Sequence of chain 1.A:
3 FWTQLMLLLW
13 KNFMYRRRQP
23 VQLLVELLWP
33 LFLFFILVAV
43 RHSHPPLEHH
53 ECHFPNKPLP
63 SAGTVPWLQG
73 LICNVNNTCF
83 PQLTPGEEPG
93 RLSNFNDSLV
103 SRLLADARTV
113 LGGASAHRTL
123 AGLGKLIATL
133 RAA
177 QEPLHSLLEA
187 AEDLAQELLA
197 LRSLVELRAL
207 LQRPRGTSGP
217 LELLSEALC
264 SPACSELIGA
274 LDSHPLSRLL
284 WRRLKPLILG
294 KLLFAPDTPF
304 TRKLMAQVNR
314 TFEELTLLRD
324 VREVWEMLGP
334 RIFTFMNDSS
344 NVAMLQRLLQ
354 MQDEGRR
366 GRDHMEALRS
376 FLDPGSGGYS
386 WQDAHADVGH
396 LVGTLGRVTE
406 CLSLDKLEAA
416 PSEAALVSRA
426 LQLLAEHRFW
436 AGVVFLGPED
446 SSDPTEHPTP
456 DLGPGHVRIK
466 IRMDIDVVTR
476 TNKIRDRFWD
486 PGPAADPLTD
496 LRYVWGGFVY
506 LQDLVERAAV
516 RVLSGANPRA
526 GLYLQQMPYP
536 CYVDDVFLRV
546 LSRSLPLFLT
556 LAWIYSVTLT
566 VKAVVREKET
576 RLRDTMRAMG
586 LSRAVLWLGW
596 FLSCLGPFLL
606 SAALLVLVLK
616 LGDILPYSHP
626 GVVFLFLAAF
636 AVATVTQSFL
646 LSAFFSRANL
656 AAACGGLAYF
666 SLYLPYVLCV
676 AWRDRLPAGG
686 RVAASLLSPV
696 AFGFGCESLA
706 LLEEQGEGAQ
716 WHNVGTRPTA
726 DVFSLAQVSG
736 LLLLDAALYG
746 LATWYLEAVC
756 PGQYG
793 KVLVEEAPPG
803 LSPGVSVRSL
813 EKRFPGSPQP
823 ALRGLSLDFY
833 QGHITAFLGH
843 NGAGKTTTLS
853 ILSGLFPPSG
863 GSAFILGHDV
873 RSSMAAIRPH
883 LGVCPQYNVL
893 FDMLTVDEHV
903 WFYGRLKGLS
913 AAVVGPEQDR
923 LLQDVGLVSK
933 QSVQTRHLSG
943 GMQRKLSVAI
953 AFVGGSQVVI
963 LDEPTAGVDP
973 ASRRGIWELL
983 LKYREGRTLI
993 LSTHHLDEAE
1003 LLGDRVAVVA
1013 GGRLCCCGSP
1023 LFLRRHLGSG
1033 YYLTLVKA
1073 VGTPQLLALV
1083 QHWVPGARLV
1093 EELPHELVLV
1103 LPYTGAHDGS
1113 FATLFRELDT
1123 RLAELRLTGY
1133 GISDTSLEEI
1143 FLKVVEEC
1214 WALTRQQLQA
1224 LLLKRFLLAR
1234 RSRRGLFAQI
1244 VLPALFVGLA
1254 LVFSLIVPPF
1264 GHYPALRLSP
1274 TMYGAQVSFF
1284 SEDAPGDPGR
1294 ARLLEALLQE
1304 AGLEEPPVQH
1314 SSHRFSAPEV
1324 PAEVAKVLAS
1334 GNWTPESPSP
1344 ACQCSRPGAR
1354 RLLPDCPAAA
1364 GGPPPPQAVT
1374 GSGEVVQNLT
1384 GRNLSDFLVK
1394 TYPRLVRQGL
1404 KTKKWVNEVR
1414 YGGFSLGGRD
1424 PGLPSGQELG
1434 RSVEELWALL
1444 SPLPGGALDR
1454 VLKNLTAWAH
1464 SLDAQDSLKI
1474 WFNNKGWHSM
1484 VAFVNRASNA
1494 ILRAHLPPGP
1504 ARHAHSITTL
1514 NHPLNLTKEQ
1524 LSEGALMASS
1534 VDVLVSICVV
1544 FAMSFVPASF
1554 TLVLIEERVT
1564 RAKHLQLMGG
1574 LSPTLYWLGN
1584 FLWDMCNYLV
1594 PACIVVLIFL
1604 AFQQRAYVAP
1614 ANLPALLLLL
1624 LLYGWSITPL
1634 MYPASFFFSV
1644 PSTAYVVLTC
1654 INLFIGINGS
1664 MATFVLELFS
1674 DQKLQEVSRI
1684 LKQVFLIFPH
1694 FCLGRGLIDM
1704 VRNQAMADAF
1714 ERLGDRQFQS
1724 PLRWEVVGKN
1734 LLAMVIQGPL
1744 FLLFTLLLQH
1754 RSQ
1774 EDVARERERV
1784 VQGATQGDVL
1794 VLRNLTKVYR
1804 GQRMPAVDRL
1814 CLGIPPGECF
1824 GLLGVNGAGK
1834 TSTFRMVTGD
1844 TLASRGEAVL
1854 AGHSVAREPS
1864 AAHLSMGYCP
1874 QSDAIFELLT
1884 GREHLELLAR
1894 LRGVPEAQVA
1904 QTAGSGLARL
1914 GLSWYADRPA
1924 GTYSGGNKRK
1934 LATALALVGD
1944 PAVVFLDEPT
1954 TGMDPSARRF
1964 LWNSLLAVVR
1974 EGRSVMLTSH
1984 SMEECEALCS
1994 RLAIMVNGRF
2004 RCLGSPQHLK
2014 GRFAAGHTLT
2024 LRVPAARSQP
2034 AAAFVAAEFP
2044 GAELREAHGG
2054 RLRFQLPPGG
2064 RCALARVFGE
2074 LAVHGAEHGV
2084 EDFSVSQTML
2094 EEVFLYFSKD

This protein binds this small molecule.
Small molecule (SMILES): CC(=O)N[C@@H]1[C@@H](O)[C@H](O)[C@@H](CO)O[C@H]1O

Binding-site contacts:
Ligand atom C8 contacts residue LEU279 of chain 1.A at 3.6 Å (hydrophobic).
Ligand atom C5 contacts residue ASN78 of chain 1.A at 3.7 Å.
Ligand atom O7 contacts residue ASN78 of chain 1.A at 3.0 Å (h-bond).
Ligand atom N2 contacts residue ASN78 of chain 1.A at 2.8 Å (h-bond).
Ligand atom C2 contacts residue ASN78 of chain 1.A at 2.5 Å.
Ligand atom C1 contacts residue ASN78 of chain 1.A at 1.4 Å.
Ligand atom O5 contacts residue THR80 of chain 1.A at 4.3 Å.
Ligand atom C7 contacts residue ASN78 of chain 1.A at 3.1 Å.
Ligand atom O5 contacts residue ASN78 of chain 1.A at 2.5 Å (h-bond).
Ligand atom C4 contacts residue ASN78 of chain 1.A at 4.3 Å.
Ligand atom C8 contacts residue ASN78 of chain 1.A at 4.2 Å.
Ligand atom C3 contacts residue ASN78 of chain 1.A at 3.8 Å.